Sequence of chain 2.A:
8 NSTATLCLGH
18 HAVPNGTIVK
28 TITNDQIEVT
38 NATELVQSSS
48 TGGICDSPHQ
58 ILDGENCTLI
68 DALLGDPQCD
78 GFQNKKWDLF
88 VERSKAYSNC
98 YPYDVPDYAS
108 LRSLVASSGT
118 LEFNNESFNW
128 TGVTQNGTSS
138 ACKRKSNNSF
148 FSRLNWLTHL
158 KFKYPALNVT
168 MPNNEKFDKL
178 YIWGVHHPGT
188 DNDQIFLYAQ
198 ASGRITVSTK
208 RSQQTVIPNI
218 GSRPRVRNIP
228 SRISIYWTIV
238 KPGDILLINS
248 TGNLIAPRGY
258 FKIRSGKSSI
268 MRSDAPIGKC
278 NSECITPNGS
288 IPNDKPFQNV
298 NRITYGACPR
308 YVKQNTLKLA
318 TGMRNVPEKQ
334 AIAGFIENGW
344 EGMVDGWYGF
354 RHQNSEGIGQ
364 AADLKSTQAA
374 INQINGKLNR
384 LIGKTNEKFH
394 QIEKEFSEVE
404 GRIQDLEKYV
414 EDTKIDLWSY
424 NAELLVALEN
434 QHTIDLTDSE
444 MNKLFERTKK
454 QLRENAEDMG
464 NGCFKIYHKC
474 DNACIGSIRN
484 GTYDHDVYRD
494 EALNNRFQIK

Binding-site contacts:
Ligand atom C6 contacts residue NAG1 of chain 2.B at 3.6 Å.
Ligand atom O5 contacts residue LEU164 of chain 2.A at 3.5 Å (h-bond).
Ligand atom C8 contacts residue ARG201 of chain 2.A at 3.7 Å.
Ligand atom C1 contacts residue ASN165 of chain 2.A at 4.4 Å.
Ligand atom C2 contacts residue ASP188 of chain 3.A at 4.4 Å.
Ligand atom O3 contacts residue ALA163 of chain 2.A at 4.0 Å.
Ligand atom C6 contacts residue ALA163 of chain 2.A at 4.4 Å (hydrophobic).
Ligand atom C1 contacts residue ASN246 of chain 2.A at 1.5 Å.
Ligand atom C5 contacts residue ALA163 of chain 2.A at 4.3 Å (hydrophobic).
Ligand atom O6 contacts residue ASN165 of chain 2.A at 4.0 Å.
Ligand atom O5 contacts residue ASN246 of chain 2.A at 2.4 Å (h-bond).
Ligand atom C7 contacts residue NAG1 of chain 2.B at 4.2 Å.
Ligand atom C5 contacts residue NAG1 of chain 2.B at 3.9 Å.
Ligand atom O6 contacts residue ALA163 of chain 2.A at 3.6 Å.
Ligand atom O7 contacts residue THR248 of chain 2.A at 3.4 Å.
Ligand atom O3 contacts residue THR248 of chain 2.A at 4.2 Å.
Ligand atom C3 contacts residue ASN246 of chain 2.A at 3.9 Å.
Ligand atom O5 contacts residue ASN165 of chain 2.A at 3.5 Å.
Ligand atom C5 contacts residue ASN246 of chain 2.A at 3.6 Å.
Ligand atom O7 contacts residue SER247 of chain 2.A at 3.4 Å.
Ligand atom C7 contacts residue SER247 of chain 2.A at 4.2 Å.
Ligand atom C8 contacts residue ASN246 of chain 2.A at 4.0 Å.
Ligand atom C7 contacts residue ASN246 of chain 2.A at 3.5 Å.
Ligand atom C2 contacts residue LEU164 of chain 2.A at 4.4 Å (hydrophobic).
Ligand atom C4 contacts residue ALA163 of chain 2.A at 3.6 Å (hydrophobic).
Ligand atom C6 contacts residue ASN165 of chain 2.A at 4.0 Å.
Ligand atom C2 contacts residue ALA163 of chain 2.A at 4.1 Å (hydrophobic).
Ligand atom C1 contacts residue LEU164 of chain 2.A at 3.6 Å (hydrophobic).
Ligand atom C4 contacts residue ASN246 of chain 2.A at 4.3 Å.
Ligand atom C7 contacts residue ARG201 of chain 2.A at 4.4 Å.
Ligand atom C2 contacts residue ASN246 of chain 2.A at 2.5 Å.
Ligand atom O7 contacts residue ARG201 of chain 2.A at 4.0 Å.
Ligand atom C3 contacts residue ALA163 of chain 2.A at 4.1 Å (hydrophobic).
Ligand atom N2 contacts residue ASN246 of chain 2.A at 3.0 Å (h-bond).
Ligand atom C7 contacts residue THR248 of chain 2.A at 4.2 Å.
Ligand atom C8 contacts residue NAG1 of chain 2.B at 3.6 Å.
Ligand atom O7 contacts residue ASN246 of chain 2.A at 3.7 Å.
Ligand atom O5 contacts residue ALA163 of chain 2.A at 3.7 Å.
Ligand atom C5 contacts residue ASN165 of chain 2.A at 4.3 Å.

Sequence of chain 3.A:
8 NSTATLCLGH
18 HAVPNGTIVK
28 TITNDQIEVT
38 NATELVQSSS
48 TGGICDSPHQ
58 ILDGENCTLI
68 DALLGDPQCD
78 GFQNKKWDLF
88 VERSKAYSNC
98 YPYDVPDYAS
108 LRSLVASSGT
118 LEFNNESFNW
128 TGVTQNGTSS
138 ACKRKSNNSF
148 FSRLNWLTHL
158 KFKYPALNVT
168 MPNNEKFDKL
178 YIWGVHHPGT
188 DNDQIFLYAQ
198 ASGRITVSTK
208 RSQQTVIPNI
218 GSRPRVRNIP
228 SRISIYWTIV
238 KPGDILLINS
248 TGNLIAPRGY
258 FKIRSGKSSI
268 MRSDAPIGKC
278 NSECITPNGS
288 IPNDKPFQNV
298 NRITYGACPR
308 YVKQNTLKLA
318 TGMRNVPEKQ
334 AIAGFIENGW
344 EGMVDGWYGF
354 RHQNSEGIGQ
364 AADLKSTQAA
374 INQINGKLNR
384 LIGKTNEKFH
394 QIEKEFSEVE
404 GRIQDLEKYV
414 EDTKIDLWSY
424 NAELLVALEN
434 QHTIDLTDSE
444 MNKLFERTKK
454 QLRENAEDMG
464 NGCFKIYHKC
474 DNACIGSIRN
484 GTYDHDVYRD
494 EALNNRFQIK

The protein below binds the small molecule below.
Small molecule (SMILES): CC(=O)N[C@H]1[C@H](O[C@H]2[C@H](O)[C@@H](NC(C)=O)CO[C@@H]2CO)O[C@H](CO)[C@@H](O)[C@@H]1O